Sequence of chain 1.A:
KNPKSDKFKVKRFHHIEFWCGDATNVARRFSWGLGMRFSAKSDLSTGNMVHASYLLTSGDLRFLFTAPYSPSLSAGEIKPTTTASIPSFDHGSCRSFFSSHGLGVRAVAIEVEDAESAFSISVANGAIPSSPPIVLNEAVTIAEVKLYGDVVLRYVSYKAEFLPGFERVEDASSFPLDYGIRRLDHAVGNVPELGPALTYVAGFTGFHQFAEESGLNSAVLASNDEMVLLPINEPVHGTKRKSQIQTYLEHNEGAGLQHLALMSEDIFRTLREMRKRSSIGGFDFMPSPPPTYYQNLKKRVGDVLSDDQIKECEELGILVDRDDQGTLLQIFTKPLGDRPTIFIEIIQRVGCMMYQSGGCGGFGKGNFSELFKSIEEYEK

Binding-site contacts:
Ligand atom C16 contacts residue PHE385 of chain 1.A at 3.3 Å (hydrophobic).
Ligand atom C01 contacts residue PHE385 of chain 1.A at 3.8 Å (hydrophobic).
Ligand atom C05 contacts residue PHE347 of chain 1.A at 3.4 Å (hydrophobic).
Ligand atom C19 contacts residue PHE385 of chain 1.A at 3.6 Å (hydrophobic).
Ligand atom C16 contacts residue CO1 of chain 1.B at 2.9 Å.
Ligand atom C01 contacts residue PHE347 of chain 1.A at 3.2 Å (hydrophobic).
Ligand atom C16 contacts residue HIS274 of chain 1.A at 3.8 Å.
Ligand atom C11 contacts residue PHE347 of chain 1.A at 3.6 Å (hydrophobic).
Ligand atom N07 contacts residue PHE390 of chain 1.A at 3.6 Å.
Ligand atom C04 contacts residue PHE347 of chain 1.A at 3.5 Å (hydrophobic).
Ligand atom C19 contacts residue CO1 of chain 1.B at 3.0 Å.
Ligand atom C24 contacts residue PRO246 of chain 1.A at 3.2 Å (hydrophobic).
Ligand atom O23 contacts residue HIS192 of chain 1.A at 3.0 Å (h-bond).
Ligand atom O18 contacts residue PHE385 of chain 1.A at 3.6 Å.
Ligand atom O14 contacts residue LEU393 of chain 1.A at 3.7 Å.
Ligand atom C11 contacts residue HIS274 of chain 1.A at 3.7 Å.
Ligand atom O18 contacts residue CO1 of chain 1.B at 1.8 Å.
Ligand atom C03 contacts residue PHE347 of chain 1.A at 3.7 Å (hydrophobic).
Ligand atom C04 contacts residue PHE390 of chain 1.A at 3.6 Å (hydrophobic).
Ligand atom O23 contacts residue VAL194 of chain 1.A at 3.7 Å.
Ligand atom C25 contacts residue PHE390 of chain 1.A at 3.6 Å (hydrophobic).
Ligand atom C03 contacts residue GLY386 of chain 1.A at 3.4 Å.
Ligand atom C15 contacts residue ASN389 of chain 1.A at 3.6 Å.
Ligand atom O23 contacts residue HIS274 of chain 1.A at 3.1 Å (h-bond).
Ligand atom O14 contacts residue PHE390 of chain 1.A at 3.8 Å.
Ligand atom O23 contacts residue CO1 of chain 1.B at 1.9 Å.
Ligand atom O18 contacts residue HIS274 of chain 1.A at 2.9 Å (h-bond).
Ligand atom C29 contacts residue MET301 of chain 1.A at 3.7 Å (hydrophobic).
Ligand atom O18 contacts residue PHE347 of chain 1.A at 3.6 Å.
Ligand atom CL1 contacts residue GLN259 of chain 1.A at 3.3 Å.
Ligand atom O18 contacts residue GLU360 of chain 1.A at 2.8 Å (salt-bridge).
Ligand atom C17 contacts residue CO1 of chain 1.B at 3.3 Å.
Ligand atom C02 contacts residue PHE347 of chain 1.A at 3.5 Å (hydrophobic).
Ligand atom C02 contacts residue PHE385 of chain 1.A at 3.2 Å (hydrophobic).
Ligand atom C02 contacts residue GLY386 of chain 1.A at 3.8 Å.
Ligand atom N20 contacts residue PHE385 of chain 1.A at 3.6 Å.
Ligand atom C15 contacts residue PHE390 of chain 1.A at 3.7 Å (hydrophobic).
Ligand atom C08 contacts residue PHE390 of chain 1.A at 3.5 Å (hydrophobic).
Ligand atom C17 contacts residue PHE385 of chain 1.A at 3.5 Å (hydrophobic).
Ligand atom C06 contacts residue PHE347 of chain 1.A at 3.1 Å (hydrophobic).

This protein binds this small molecule.
Small molecule (SMILES): Cc1[nH]n(C)c(=O)c1C(=O)c1ccc2c(c1C)c(=O)n(-c1cccc(Cl)c1)c(=O)n2C